Binding-site contacts:
Ligand atom N2 contacts residue ASN165 of chain 1.A at 3.6 Å.
Ligand atom C6 contacts residue ASN165 of chain 1.A at 3.8 Å.
Ligand atom C7 contacts residue ASN165 of chain 1.A at 4.4 Å.
Ligand atom C2 contacts residue ASN165 of chain 1.A at 3.1 Å.
Ligand atom C4 contacts residue ASN165 of chain 1.A at 4.4 Å.
Ligand atom O5 contacts residue ASN165 of chain 1.A at 2.4 Å (h-bond).
Ligand atom C3 contacts residue ASN165 of chain 1.A at 4.1 Å.
Ligand atom C5 contacts residue ASN165 of chain 1.A at 3.2 Å.
Ligand atom C1 contacts residue ASN165 of chain 1.A at 1.6 Å.

Sequence of chain 1.A:
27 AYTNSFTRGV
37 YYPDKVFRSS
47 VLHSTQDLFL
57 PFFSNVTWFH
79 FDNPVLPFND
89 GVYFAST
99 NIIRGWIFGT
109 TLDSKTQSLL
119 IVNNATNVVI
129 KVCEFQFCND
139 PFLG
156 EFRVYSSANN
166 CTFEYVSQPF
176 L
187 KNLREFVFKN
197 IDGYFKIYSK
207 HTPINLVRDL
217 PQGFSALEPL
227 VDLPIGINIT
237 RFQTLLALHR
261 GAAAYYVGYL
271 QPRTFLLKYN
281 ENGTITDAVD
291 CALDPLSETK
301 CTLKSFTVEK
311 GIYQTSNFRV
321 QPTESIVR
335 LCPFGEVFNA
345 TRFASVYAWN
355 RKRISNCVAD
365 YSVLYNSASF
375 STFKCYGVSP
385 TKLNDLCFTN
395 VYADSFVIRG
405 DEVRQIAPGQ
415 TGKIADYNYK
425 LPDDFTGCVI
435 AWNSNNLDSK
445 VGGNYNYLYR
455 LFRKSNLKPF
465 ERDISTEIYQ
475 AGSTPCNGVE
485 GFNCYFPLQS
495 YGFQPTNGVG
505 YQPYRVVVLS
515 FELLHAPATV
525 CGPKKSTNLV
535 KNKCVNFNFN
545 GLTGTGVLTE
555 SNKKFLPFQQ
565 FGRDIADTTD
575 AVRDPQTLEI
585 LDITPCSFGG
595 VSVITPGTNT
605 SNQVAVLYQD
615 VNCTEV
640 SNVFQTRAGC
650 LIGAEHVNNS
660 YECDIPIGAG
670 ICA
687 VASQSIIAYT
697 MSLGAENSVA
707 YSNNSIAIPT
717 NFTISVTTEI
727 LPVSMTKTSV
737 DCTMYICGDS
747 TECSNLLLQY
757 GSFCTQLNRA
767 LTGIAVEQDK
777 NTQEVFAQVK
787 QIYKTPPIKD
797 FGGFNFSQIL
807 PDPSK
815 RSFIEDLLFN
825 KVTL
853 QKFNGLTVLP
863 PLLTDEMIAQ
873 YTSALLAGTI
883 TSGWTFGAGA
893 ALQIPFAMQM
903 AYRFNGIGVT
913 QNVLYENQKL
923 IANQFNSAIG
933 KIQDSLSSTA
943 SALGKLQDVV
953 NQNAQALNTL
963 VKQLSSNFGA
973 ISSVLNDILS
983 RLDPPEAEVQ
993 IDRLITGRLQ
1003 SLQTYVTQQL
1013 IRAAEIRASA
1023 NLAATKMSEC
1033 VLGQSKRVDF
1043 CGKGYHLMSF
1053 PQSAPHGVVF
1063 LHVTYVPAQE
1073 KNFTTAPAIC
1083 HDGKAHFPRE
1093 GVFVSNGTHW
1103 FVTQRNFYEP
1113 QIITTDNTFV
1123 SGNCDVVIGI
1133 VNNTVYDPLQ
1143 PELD

The protein below binds the small molecule below.
Small molecule (SMILES): CC(=O)N[C@@H]1[C@@H](O)[C@H](O)[C@@H](CO)O[C@H]1O